Sequence of chain 1.D:
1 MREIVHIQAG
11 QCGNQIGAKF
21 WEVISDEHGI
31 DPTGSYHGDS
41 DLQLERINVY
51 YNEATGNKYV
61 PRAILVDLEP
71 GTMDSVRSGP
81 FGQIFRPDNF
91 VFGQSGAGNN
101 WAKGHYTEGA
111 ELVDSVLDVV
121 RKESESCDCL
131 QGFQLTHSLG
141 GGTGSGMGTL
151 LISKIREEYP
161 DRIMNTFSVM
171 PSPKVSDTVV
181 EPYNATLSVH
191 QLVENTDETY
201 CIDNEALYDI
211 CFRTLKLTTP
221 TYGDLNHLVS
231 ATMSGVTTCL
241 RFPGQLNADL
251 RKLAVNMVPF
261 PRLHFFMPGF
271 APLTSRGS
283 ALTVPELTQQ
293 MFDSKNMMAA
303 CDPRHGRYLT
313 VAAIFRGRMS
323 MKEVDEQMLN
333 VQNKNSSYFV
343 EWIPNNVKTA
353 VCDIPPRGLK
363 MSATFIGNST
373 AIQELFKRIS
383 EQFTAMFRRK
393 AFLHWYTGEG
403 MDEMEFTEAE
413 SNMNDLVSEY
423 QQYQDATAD

A small-molecule ligand and the protein it binds are described below.
Small molecule (SMILES): COc1cc2cc(c1Cl)N(C)C(=O)C[C@H](O)[C@]1(C)O[C@H]1[C@H](C)[C@@H]1CC(=NC(=O)O1)[C@H](OC)/C=C/C=C(\C)C2

Binding-site contacts:
Ligand atom O18 contacts residue ASN100 of chain 1.D at 3.4 Å.
Ligand atom C27 contacts residue VAL179 of chain 1.D at 3.4 Å (hydrophobic).
Ligand atom C6 contacts residue PHE394 of chain 1.D at 4.0 Å (hydrophobic).
Ligand atom C37 contacts residue GLY98 of chain 1.D at 3.8 Å.
Ligand atom CL33 contacts residue VAL179 of chain 1.D at 4.1 Å.
Ligand atom C27 contacts residue PHE394 of chain 1.D at 4.0 Å (hydrophobic).
Ligand atom O18 contacts residue TRP397 of chain 1.D at 3.9 Å.
Ligand atom CL33 contacts residue PHE394 of chain 1.D at 3.8 Å.
Ligand atom N16 contacts residue GLY98 of chain 1.D at 3.8 Å.
Ligand atom C38 contacts residue TRP397 of chain 1.D at 3.9 Å (hydrophobic).
Ligand atom C24 contacts residue ASN100 of chain 1.D at 3.8 Å.
Ligand atom C14 contacts residue GLY98 of chain 1.D at 3.9 Å.
Ligand atom C22 contacts residue TRP397 of chain 1.D at 3.8 Å (hydrophobic).
Ligand atom C17 contacts residue TRP397 of chain 1.D at 3.3 Å (hydrophobic).
Ligand atom O29 contacts residue VAL180 of chain 1.D at 3.1 Å.
Ligand atom C13 contacts residue TRP397 of chain 1.D at 4.0 Å (hydrophobic).
Ligand atom C17 contacts residue LYS103 of chain 1.D at 3.6 Å.
Ligand atom O21 contacts residue LYS103 of chain 1.D at 2.8 Å (salt-bridge).
Ligand atom C1 contacts residue PHE394 of chain 1.D at 4.2 Å (hydrophobic).
Ligand atom C9 contacts residue TRP397 of chain 1.D at 4.1 Å (hydrophobic).
Ligand atom C23 contacts residue VAL180 of chain 1.D at 3.7 Å (hydrophobic).
Ligand atom O34 contacts residue PHE394 of chain 1.D at 4.1 Å.
Ligand atom C28 contacts residue VAL179 of chain 1.D at 3.4 Å (hydrophobic).
Ligand atom C38 contacts residue PHE394 of chain 1.D at 3.8 Å (hydrophobic).
Ligand atom N16 contacts residue TRP397 of chain 1.D at 3.5 Å.
Ligand atom O21 contacts residue TRP397 of chain 1.D at 3.2 Å.
Ligand atom O21 contacts residue ASN100 of chain 1.D at 3.0 Å (h-bond).
Ligand atom N16 contacts residue LYS103 of chain 1.D at 3.8 Å.
Ligand atom C25 contacts residue PHE394 of chain 1.D at 4.0 Å (hydrophobic).
Ligand atom C14 contacts residue TRP397 of chain 1.D at 3.7 Å (hydrophobic).
Ligand atom O29 contacts residue PHE394 of chain 1.D at 3.5 Å.
Ligand atom O32 contacts residue VAL179 of chain 1.D at 2.9 Å (h-bond).
Ligand atom C17 contacts residue GLY98 of chain 1.D at 3.7 Å.
Ligand atom C24 contacts residue TRP397 of chain 1.D at 3.2 Å (hydrophobic).
Ligand atom C19 contacts residue GLY98 of chain 1.D at 3.1 Å.
Ligand atom O32 contacts residue ASP177 of chain 1.D at 4.2 Å.
Ligand atom C20 contacts residue GLY98 of chain 1.D at 3.6 Å.
Ligand atom O18 contacts residue GLY98 of chain 1.D at 3.1 Å (h-bond).
Ligand atom O32 contacts residue THR178 of chain 1.D at 3.4 Å.
Ligand atom C17 contacts residue ASN100 of chain 1.D at 3.7 Å.